A small-molecule ligand and the protein it binds are described below.
Small molecule (SMILES): CC(=O)N[C@@H]1[C@@H](O)[C@H](O)[C@@H](CO)O[C@H]1O

Sequence of chain 3.B:
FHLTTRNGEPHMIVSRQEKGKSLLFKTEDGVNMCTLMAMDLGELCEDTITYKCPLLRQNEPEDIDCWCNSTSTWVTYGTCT

Binding-site contacts:
Ligand atom O1 contacts residue MET33 of chain 3.B at 3.9 Å.
Ligand atom C6 contacts residue NAG1 of chain 3.R at 4.3 Å.
Ligand atom O1 contacts residue SER70 of chain 3.B at 4.2 Å.
Ligand atom C5 contacts residue MET33 of chain 3.B at 3.7 Å (hydrophobic).
Ligand atom C5 contacts residue NAG1 of chain 3.R at 4.3 Å.
Ligand atom C8 contacts residue SER70 of chain 3.B at 3.7 Å.
Ligand atom C1 contacts residue ASN69 of chain 3.B at 2.7 Å.
Ligand atom C8 contacts residue ASN69 of chain 3.B at 3.4 Å.
Ligand atom O5 contacts residue ASN69 of chain 3.B at 2.8 Å (h-bond).
Ligand atom C2 contacts residue VAL31 of chain 3.B at 4.0 Å (hydrophobic).
Ligand atom O4 contacts residue VAL31 of chain 3.B at 3.3 Å.
Ligand atom O6 contacts residue NAG1 of chain 3.R at 3.0 Å.
Ligand atom C3 contacts residue VAL31 of chain 3.B at 3.0 Å (hydrophobic).
Ligand atom O5 contacts residue MET33 of chain 3.B at 4.2 Å.
Ligand atom C7 contacts residue SER70 of chain 3.B at 4.4 Å.
Ligand atom O7 contacts residue ASN69 of chain 3.B at 3.8 Å.
Ligand atom C5 contacts residue VAL31 of chain 3.B at 4.2 Å (hydrophobic).
Ligand atom N2 contacts residue ASN69 of chain 3.B at 4.3 Å.
Ligand atom C3 contacts residue NAG1 of chain 3.R at 3.7 Å.
Ligand atom C4 contacts residue VAL31 of chain 3.B at 3.8 Å (hydrophobic).
Ligand atom O4 contacts residue NAG1 of chain 3.R at 3.0 Å.
Ligand atom O3 contacts residue NAG1 of chain 3.R at 2.6 Å (h-bond).
Ligand atom C6 contacts residue LEU24 of chain 3.B at 4.5 Å (hydrophobic).
Ligand atom O1 contacts residue ASN69 of chain 3.B at 2.1 Å (h-bond).
Ligand atom O3 contacts residue VAL31 of chain 3.B at 3.6 Å.
Ligand atom C8 contacts residue ARG57 of chain 3.B at 4.2 Å.
Ligand atom C7 contacts residue ASN69 of chain 3.B at 3.8 Å.
Ligand atom C2 contacts residue ASN69 of chain 3.B at 4.2 Å.
Ligand atom C6 contacts residue MET33 of chain 3.B at 3.5 Å (hydrophobic).
Ligand atom C5 contacts residue ASN69 of chain 3.B at 3.7 Å.
Ligand atom C1 contacts residue VAL31 of chain 3.B at 4.3 Å (hydrophobic).
Ligand atom N2 contacts residue VAL31 of chain 3.B at 4.0 Å.
Ligand atom C4 contacts residue NAG1 of chain 3.R at 3.2 Å.
Ligand atom C6 contacts residue ASN69 of chain 3.B at 4.4 Å.
Ligand atom O1 contacts residue VAL31 of chain 3.B at 3.4 Å (h-bond).